Sequence of chain 1.C:
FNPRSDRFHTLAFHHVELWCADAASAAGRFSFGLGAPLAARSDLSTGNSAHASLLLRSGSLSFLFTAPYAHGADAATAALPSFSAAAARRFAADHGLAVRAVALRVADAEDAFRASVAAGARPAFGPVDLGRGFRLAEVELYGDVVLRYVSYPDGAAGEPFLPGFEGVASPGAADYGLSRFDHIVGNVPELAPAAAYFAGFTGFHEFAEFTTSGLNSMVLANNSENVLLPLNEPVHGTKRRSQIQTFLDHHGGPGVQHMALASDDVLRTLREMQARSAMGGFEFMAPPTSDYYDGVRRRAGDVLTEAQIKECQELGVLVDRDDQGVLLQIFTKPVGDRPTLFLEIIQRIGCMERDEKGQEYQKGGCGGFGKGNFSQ

A small-molecule ligand and the protein it binds are described below.
Small molecule (SMILES): Cc1cccc(C)c1-n1c(=O)c2cc(C(=O)C3=C(O)CCCC3=O)ccc2n(C)c1=O

Binding-site contacts:
Ligand atom O11 contacts residue GLU386 of chain 1.C at 3.2 Å (salt-bridge).
Ligand atom C26 contacts residue GLN285 of chain 1.C at 3.4 Å.
Ligand atom O11 contacts residue HIS300 of chain 1.C at 3.0 Å (h-bond).
Ligand atom C16 contacts residue PHE373 of chain 1.C at 3.4 Å (hydrophobic).
Ligand atom C10 contacts residue PHE373 of chain 1.C at 3.4 Å (hydrophobic).
Ligand atom C9 contacts residue PHE411 of chain 1.C at 3.2 Å (hydrophobic).
Ligand atom C13 contacts residue PHE373 of chain 1.C at 3.4 Å (hydrophobic).
Ligand atom O8 contacts residue CO1 of chain 1.I at 2.1 Å.
Ligand atom C12 contacts residue PHE411 of chain 1.C at 3.3 Å (hydrophobic).
Ligand atom C29 contacts residue PHE373 of chain 1.C at 3.6 Å (hydrophobic).
Ligand atom C1 contacts residue ASN274 of chain 1.C at 3.5 Å.
Ligand atom C1 contacts residue SER259 of chain 1.C at 3.4 Å.
Ligand atom C27 contacts residue GLN285 of chain 1.C at 3.2 Å.
Ligand atom C30 contacts residue GLN285 of chain 1.C at 3.5 Å.
Ligand atom C4 contacts residue HIS300 of chain 1.C at 3.5 Å.
Ligand atom C5 contacts residue CO1 of chain 1.I at 3.6 Å.
Ligand atom C2 contacts residue PHE245 of chain 1.C at 3.4 Å (hydrophobic).
Ligand atom O11 contacts residue CO1 of chain 1.I at 2.0 Å.
Ligand atom O11 contacts residue PHE373 of chain 1.C at 3.5 Å.
Ligand atom C9 contacts residue CO1 of chain 1.I at 3.2 Å.
Ligand atom C30 contacts residue PHE416 of chain 1.C at 3.7 Å (hydrophobic).
Ligand atom O8 contacts residue HIS300 of chain 1.C at 3.4 Å (h-bond).
Ligand atom C25 contacts residue MET327 of chain 1.C at 3.5 Å (hydrophobic).
Ligand atom C24 contacts residue GLN285 of chain 1.C at 3.6 Å.
Ligand atom C14 contacts residue PHE373 of chain 1.C at 3.4 Å (hydrophobic).
Ligand atom C25 contacts residue GLN285 of chain 1.C at 3.6 Å.
Ligand atom O19 contacts residue PHE384 of chain 1.C at 3.4 Å.
Ligand atom C4 contacts residue CO1 of chain 1.I at 3.1 Å.
Ligand atom O8 contacts residue HIS218 of chain 1.C at 2.8 Å (h-bond).
Ligand atom O8 contacts residue PHE411 of chain 1.C at 3.7 Å.
Ligand atom C15 contacts residue PHE416 of chain 1.C at 3.7 Å (hydrophobic).
Ligand atom O7 contacts residue PHE416 of chain 1.C at 2.8 Å.
Ligand atom C15 contacts residue PHE373 of chain 1.C at 3.5 Å (hydrophobic).
Ligand atom C2 contacts residue SER259 of chain 1.C at 3.2 Å.
Ligand atom C31 contacts residue ASN415 of chain 1.C at 3.5 Å.
Ligand atom O19 contacts residue GLN285 of chain 1.C at 3.0 Å (h-bond).
Ligand atom C28 contacts residue GLN285 of chain 1.C at 3.2 Å.
Ligand atom C12 contacts residue PHE373 of chain 1.C at 3.4 Å (hydrophobic).
Ligand atom C20 contacts residue GLN285 of chain 1.C at 3.4 Å.
Ligand atom C1 contacts residue PHE245 of chain 1.C at 3.6 Å (hydrophobic).